Binding-site contacts:
Ligand atom C2 contacts residue ASP680 of chain 1.A at 4.1 Å.
Ligand atom O4 contacts residue HIS712 of chain 1.A at 4.3 Å.
Ligand atom C4 contacts residue TYR713 of chain 1.A at 4.0 Å (hydrophobic).
Ligand atom O5 contacts residue HIS683 of chain 1.A at 4.2 Å.
Ligand atom O5 contacts residue ASP680 of chain 1.A at 3.9 Å.
Ligand atom O2 contacts residue ASP677 of chain 1.A at 2.8 Å (salt-bridge).
Ligand atom O3 contacts residue TYR713 of chain 1.A at 3.6 Å.
Ligand atom O2 contacts residue ARG714 of chain 1.A at 2.9 Å (salt-bridge).
Ligand atom O3 contacts residue ASP680 of chain 1.A at 4.4 Å.
Ligand atom C6 contacts residue HIS683 of chain 1.A at 4.2 Å.
Ligand atom O3 contacts residue HIS753 of chain 1.A at 2.7 Å (h-bond).
Ligand atom C3 contacts residue ASP677 of chain 1.A at 3.6 Å.
Ligand atom O5 contacts residue HIS712 of chain 1.A at 4.4 Å.
Ligand atom O2 contacts residue PHE752 of chain 1.A at 3.6 Å.
Ligand atom C1 contacts residue TYR713 of chain 1.A at 3.4 Å (hydrophobic).
Ligand atom C3 contacts residue ARG714 of chain 1.A at 4.0 Å.
Ligand atom C1 contacts residue ASP680 of chain 1.A at 3.8 Å.
Ligand atom C2 contacts residue HIS753 of chain 1.A at 4.2 Å.
Ligand atom O6 contacts residue HIS683 of chain 1.A at 3.0 Å.
Ligand atom O3 contacts residue ASN679 of chain 1.A at 3.8 Å.
Ligand atom C4 contacts residue ASP680 of chain 1.A at 3.8 Å.
Ligand atom O4 contacts residue ASP680 of chain 1.A at 4.4 Å.
Ligand atom C5 contacts residue ASP680 of chain 1.A at 4.2 Å.
Ligand atom O2 contacts residue TYR713 of chain 1.A at 3.5 Å.
Ligand atom C4 contacts residue HIS712 of chain 1.A at 4.2 Å.
Ligand atom C3 contacts residue HIS753 of chain 1.A at 3.7 Å.
Ligand atom O3 contacts residue PHE752 of chain 1.A at 4.2 Å.
Ligand atom O2 contacts residue HIS712 of chain 1.A at 3.1 Å (h-bond).
Ligand atom O2 contacts residue HIS753 of chain 1.A at 3.7 Å.
Ligand atom C2 contacts residue HIS712 of chain 1.A at 3.5 Å.
Ligand atom O3 contacts residue ASP677 of chain 1.A at 3.0 Å (salt-bridge).
Ligand atom O3 contacts residue HIS712 of chain 1.A at 3.9 Å.
Ligand atom O6 contacts residue ASP680 of chain 1.A at 4.2 Å.
Ligand atom C1 contacts residue HIS712 of chain 1.A at 3.4 Å.
Ligand atom C2 contacts residue TYR713 of chain 1.A at 3.6 Å (hydrophobic).
Ligand atom O5 contacts residue TYR713 of chain 1.A at 3.6 Å.
Ligand atom C2 contacts residue ARG714 of chain 1.A at 3.9 Å.
Ligand atom C2 contacts residue ASP677 of chain 1.A at 3.1 Å.
Ligand atom O3 contacts residue ARG714 of chain 1.A at 2.9 Å (salt-bridge).
Ligand atom C6 contacts residue ASP680 of chain 1.A at 3.9 Å.

This small molecule binds to this protein.
Small molecule (SMILES): OC[C@H]1O[C@H](O[C@H]2[C@H](O)[C@@H](O)[C@@H](O[C@H]3[C@H](O)[C@@H](O)[C@@H](O[C@H]4[C@H](O)[C@@H](O)CO[C@@H]4CO)O[C@@H]3CO)O[C@@H]2CO)[C@H](O)[C@@H](O)[C@@H]1O

Sequence of chain 1.A:
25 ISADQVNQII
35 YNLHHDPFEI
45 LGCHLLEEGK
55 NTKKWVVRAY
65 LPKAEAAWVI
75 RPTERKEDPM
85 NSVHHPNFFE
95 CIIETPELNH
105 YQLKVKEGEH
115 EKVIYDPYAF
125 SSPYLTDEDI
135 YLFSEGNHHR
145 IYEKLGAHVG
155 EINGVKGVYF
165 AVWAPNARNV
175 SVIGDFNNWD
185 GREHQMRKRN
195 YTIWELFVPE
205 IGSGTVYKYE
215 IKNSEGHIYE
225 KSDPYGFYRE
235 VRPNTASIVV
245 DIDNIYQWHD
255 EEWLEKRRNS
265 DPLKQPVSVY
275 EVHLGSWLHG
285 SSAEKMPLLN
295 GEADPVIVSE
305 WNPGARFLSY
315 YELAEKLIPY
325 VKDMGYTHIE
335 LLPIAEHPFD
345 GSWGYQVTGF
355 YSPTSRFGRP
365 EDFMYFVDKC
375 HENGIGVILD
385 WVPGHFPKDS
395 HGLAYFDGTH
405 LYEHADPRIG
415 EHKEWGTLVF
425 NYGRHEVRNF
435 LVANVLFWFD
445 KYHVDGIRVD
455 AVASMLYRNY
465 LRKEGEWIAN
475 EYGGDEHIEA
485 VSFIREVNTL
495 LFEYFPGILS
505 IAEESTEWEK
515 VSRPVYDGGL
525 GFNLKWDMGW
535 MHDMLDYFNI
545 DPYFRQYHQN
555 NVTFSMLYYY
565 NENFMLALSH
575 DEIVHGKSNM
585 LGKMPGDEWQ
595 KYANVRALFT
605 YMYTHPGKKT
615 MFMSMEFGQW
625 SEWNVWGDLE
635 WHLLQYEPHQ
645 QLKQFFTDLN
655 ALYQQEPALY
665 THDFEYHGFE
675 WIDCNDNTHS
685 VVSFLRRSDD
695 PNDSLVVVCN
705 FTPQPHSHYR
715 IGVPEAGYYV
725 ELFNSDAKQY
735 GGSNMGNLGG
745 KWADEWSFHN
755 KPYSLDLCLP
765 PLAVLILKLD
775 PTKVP